Binding-site contacts:
Ligand atom N21 contacts residue ARG22 of chain 1.A at 3.4 Å (salt-bridge).
Ligand atom C83 contacts residue ASP385 of chain 1.A at 3.4 Å.
Ligand atom C11 contacts residue GLU384 of chain 1.A at 4.2 Å.
Ligand atom C53 contacts residue GLU384 of chain 1.A at 3.0 Å.
Ligand atom O52 contacts residue GLU384 of chain 1.A at 3.1 Å (salt-bridge).
Ligand atom C53 contacts residue ASP385 of chain 1.A at 4.2 Å.
Ligand atom O31 contacts residue LEU339 of chain 1.A at 4.5 Å.
Ligand atom N21 contacts residue GLU384 of chain 1.A at 4.3 Å.
Ligand atom C93 contacts residue ASP243 of chain 1.A at 3.0 Å.
Ligand atom O31 contacts residue LEU382 of chain 1.A at 4.1 Å.
Ligand atom O41 contacts residue ARG22 of chain 1.A at 2.7 Å.
Ligand atom C61 contacts residue PRO340 of chain 1.A at 3.8 Å (hydrophobic).
Ligand atom O61 contacts residue GLN341 of chain 1.A at 4.1 Å.
Ligand atom O61 contacts residue ARG342 of chain 1.A at 4.3 Å.
Ligand atom C21 contacts residue GLU384 of chain 1.A at 3.2 Å.
Ligand atom O61 contacts residue PRO340 of chain 1.A at 2.9 Å (h-bond).
Ligand atom C22 contacts residue LEU339 of chain 1.A at 3.9 Å (hydrophobic).
Ligand atom C71 contacts residue GLN341 of chain 1.A at 3.6 Å.
Ligand atom C43 contacts residue GLU384 of chain 1.A at 4.2 Å.
Ligand atom C32 contacts residue LEU339 of chain 1.A at 3.9 Å (hydrophobic).
Ligand atom O43 contacts residue ASP385 of chain 1.A at 2.6 Å (salt-bridge).
Ligand atom C71 contacts residue PRO340 of chain 1.A at 4.2 Å (hydrophobic).
Ligand atom N32 contacts residue LEU339 of chain 1.A at 3.8 Å.
Ligand atom N33 contacts residue ASP243 of chain 1.A at 3.7 Å.
Ligand atom C43 contacts residue ASP385 of chain 1.A at 3.5 Å.
Ligand atom O53 contacts residue GLU384 of chain 1.A at 3.2 Å (salt-bridge).
Ligand atom C13 contacts residue GLU384 of chain 1.A at 3.7 Å.
Ligand atom C52 contacts residue LEU339 of chain 1.A at 4.3 Å (hydrophobic).
Ligand atom C31 contacts residue GLU384 of chain 1.A at 3.1 Å.
Ligand atom C11 contacts residue LEU339 of chain 1.A at 3.9 Å (hydrophobic).
Ligand atom C52 contacts residue GLU384 of chain 1.A at 4.2 Å.
Ligand atom O43 contacts residue GLU384 of chain 1.A at 4.2 Å.
Ligand atom O31 contacts residue GLU384 of chain 1.A at 2.6 Å (salt-bridge).
Ligand atom O11 contacts residue LEU339 of chain 1.A at 4.1 Å.
Ligand atom C42 contacts residue LEU339 of chain 1.A at 3.4 Å (hydrophobic).
Ligand atom C71 contacts residue LEU382 of chain 1.A at 3.6 Å (hydrophobic).
Ligand atom C61 contacts residue LEU382 of chain 1.A at 3.9 Å (hydrophobic).
Ligand atom C41 contacts residue ARG22 of chain 1.A at 3.9 Å.
Ligand atom C62 contacts residue GLU384 of chain 1.A at 4.1 Å.
Ligand atom O62 contacts residue GLU384 of chain 1.A at 4.3 Å.

The small molecule below binds the protein below.
Small molecule (SMILES): CN[C@@H]1[C@@H](O)[C@@H](O[C@@H]2[C@@H](O)[C@H](O[C@H]3O[C@H]([C@@H](C)O)[C@@H](O)[C@H](O)[C@H]3N)[C@@H](N)C[C@H]2N)OC[C@]1(C)O

Sequence of chain 1.A:
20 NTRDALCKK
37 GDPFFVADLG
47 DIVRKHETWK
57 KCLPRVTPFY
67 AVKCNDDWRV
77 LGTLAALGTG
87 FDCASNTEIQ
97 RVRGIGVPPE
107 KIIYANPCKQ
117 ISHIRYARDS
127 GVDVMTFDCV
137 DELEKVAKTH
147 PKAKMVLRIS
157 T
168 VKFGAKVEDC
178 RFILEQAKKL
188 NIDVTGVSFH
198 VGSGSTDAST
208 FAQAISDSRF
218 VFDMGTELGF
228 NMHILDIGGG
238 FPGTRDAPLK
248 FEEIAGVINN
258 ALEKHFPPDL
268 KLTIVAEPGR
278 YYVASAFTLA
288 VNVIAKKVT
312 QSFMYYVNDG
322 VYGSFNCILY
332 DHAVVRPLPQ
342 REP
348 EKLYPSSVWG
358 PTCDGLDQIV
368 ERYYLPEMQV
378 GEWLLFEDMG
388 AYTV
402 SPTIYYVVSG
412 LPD